Binding-site contacts:
Ligand atom C8 contacts residue LEU136 of chain 3.D at 4.2 Å (hydrophobic).
Ligand atom C6 contacts residue ARG132 of chain 3.D at 4.4 Å.
Ligand atom N2 contacts residue ASP284 of chain 3.D at 3.9 Å.
Ligand atom C8 contacts residue ASP284 of chain 3.D at 3.3 Å.
Ligand atom C8 contacts residue ILE285 of chain 3.D at 4.3 Å (hydrophobic).
Ligand atom C7 contacts residue ASN117 of chain 3.D at 3.0 Å.
Ligand atom C7 contacts residue LEU136 of chain 3.D at 4.2 Å (hydrophobic).
Ligand atom C8 contacts residue ARG132 of chain 3.D at 4.1 Å.
Ligand atom O6 contacts residue TYR134 of chain 3.D at 3.6 Å.
Ligand atom C8 contacts residue ASN117 of chain 3.D at 4.3 Å.
Ligand atom N2 contacts residue ASN117 of chain 3.D at 3.0 Å (h-bond).
Ligand atom O4 contacts residue TYR134 of chain 3.D at 4.1 Å.
Ligand atom C5 contacts residue ASN117 of chain 3.D at 3.6 Å.
Ligand atom N2 contacts residue TYR134 of chain 3.D at 4.0 Å.
Ligand atom C3 contacts residue ASN117 of chain 3.D at 3.8 Å.
Ligand atom O7 contacts residue ASN117 of chain 3.D at 2.4 Å (h-bond).
Ligand atom C2 contacts residue TYR134 of chain 3.D at 4.0 Å (hydrophobic).
Ligand atom C1 contacts residue TYR134 of chain 3.D at 3.5 Å (hydrophobic).
Ligand atom C7 contacts residue ASP284 of chain 3.D at 4.2 Å.
Ligand atom C8 contacts residue ARG95 of chain 3.F at 4.3 Å.
Ligand atom O7 contacts residue LEU136 of chain 3.D at 4.1 Å.
Ligand atom O5 contacts residue ASN117 of chain 3.D at 2.3 Å (h-bond).
Ligand atom C1 contacts residue ASN117 of chain 3.D at 1.4 Å.
Ligand atom C6 contacts residue TYR134 of chain 3.D at 4.3 Å (hydrophobic).
Ligand atom O5 contacts residue TYR134 of chain 3.D at 3.9 Å.
Ligand atom C5 contacts residue TYR134 of chain 3.D at 3.7 Å (hydrophobic).
Ligand atom O6 contacts residue ASN117 of chain 3.D at 4.2 Å.
Ligand atom C4 contacts residue TYR134 of chain 3.D at 4.4 Å (hydrophobic).
Ligand atom O6 contacts residue ARG132 of chain 3.D at 3.5 Å (salt-bridge).
Ligand atom O7 contacts residue ALA102 of chain 3.D at 4.5 Å.
Ligand atom O6 contacts residue SER119 of chain 3.D at 3.2 Å (h-bond).
Ligand atom C3 contacts residue TYR134 of chain 3.D at 3.8 Å (hydrophobic).
Ligand atom C4 contacts residue ASN117 of chain 3.D at 4.2 Å.
Ligand atom C2 contacts residue ASN117 of chain 3.D at 2.5 Å.

Sequence of chain 3.D:
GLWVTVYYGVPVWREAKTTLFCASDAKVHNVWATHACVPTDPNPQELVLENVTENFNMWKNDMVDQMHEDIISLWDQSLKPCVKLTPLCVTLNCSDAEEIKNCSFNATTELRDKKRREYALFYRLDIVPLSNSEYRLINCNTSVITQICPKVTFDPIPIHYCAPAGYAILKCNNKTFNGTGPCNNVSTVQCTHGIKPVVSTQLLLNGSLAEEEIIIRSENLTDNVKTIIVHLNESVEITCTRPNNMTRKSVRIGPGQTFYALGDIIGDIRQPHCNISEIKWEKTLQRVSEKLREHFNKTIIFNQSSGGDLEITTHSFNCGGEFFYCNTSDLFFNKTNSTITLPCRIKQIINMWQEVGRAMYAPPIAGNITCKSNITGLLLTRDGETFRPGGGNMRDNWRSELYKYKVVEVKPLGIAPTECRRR

The protein below binds the small molecule below.
Small molecule (SMILES): CC(=O)N[C@H]1[C@H](O[C@H]2[C@H](O)[C@@H](NC(C)=O)CO[C@@H]2CO)O[C@H](CO)[C@@H](O[C@@H]2O[C@H](CO)[C@@H](O)[C@H](O)[C@@H]2O)[C@@H]1O

Sequence of chain 3.F:
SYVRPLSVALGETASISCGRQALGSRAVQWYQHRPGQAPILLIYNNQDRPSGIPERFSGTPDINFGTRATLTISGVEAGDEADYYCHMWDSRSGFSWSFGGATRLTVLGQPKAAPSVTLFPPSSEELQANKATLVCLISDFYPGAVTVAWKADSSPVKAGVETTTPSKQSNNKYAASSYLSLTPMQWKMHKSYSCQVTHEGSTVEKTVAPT